Sequence of chain 1.A:
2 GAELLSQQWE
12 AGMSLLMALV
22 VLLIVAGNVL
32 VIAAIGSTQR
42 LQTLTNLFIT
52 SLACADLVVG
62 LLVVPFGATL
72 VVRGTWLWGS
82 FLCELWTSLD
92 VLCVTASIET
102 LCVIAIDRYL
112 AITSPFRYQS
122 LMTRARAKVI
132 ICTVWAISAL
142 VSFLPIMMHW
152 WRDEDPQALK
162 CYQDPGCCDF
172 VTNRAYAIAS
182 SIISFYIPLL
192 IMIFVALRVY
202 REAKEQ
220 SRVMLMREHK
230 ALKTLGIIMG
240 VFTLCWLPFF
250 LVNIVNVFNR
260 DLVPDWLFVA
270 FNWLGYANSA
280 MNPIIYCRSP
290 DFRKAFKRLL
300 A

Binding-site contacts:
Ligand atom N33 contacts residue ARG127 of chain 1.A at 4.3 Å.
Ligand atom N33 contacts residue VAL130 of chain 1.A at 4.3 Å.
Ligand atom O34 contacts residue 2CV1 of chain 1.L at 3.8 Å.
Ligand atom O47 contacts residue VAL130 of chain 1.A at 4.4 Å.
Ligand atom C27 contacts residue ARG127 of chain 1.A at 4.3 Å.
Ligand atom C36 contacts residue ARG127 of chain 1.A at 4.5 Å.
Ligand atom C12 contacts residue ILE131 of chain 1.A at 4.4 Å (hydrophobic).
Ligand atom C15 contacts residue ILE131 of chain 1.A at 3.9 Å (hydrophobic).
Ligand atom C1 contacts residue THR134 of chain 1.A at 4.2 Å.
Ligand atom C18 contacts residue ILE131 of chain 1.A at 3.9 Å (hydrophobic).
Ligand atom O34 contacts residue ARG127 of chain 1.A at 3.4 Å (salt-bridge).
Ligand atom C27 contacts residue VAL130 of chain 1.A at 3.6 Å (hydrophobic).
Ligand atom C30 contacts residue ARG127 of chain 1.A at 3.8 Å.
Ligand atom C21 contacts residue 2CV1 of chain 1.L at 4.0 Å.
Ligand atom C12 contacts residue THR134 of chain 1.A at 4.1 Å.
Ligand atom C21 contacts residue ILE131 of chain 1.A at 3.7 Å (hydrophobic).
Ligand atom C24 contacts residue 2CV1 of chain 1.L at 3.9 Å.

A protein and the small-molecule ligand that binds it are described below.
Small molecule (SMILES): CCCCCCCCCC(=O)N(CCO)C[C@@H](O)[C@@H](O)[C@@H](O)[C@@H](O)CO